A protein and the small-molecule ligand that binds it are described below.
Small molecule (SMILES): CC(=O)N[C@H]1[C@H](O[C@H]2[C@H](O)[C@@H](NC(C)=O)CO[C@@H]2CO)O[C@H](CO)[C@@H](O)[C@@H]1O

Sequence of chain 1.C:
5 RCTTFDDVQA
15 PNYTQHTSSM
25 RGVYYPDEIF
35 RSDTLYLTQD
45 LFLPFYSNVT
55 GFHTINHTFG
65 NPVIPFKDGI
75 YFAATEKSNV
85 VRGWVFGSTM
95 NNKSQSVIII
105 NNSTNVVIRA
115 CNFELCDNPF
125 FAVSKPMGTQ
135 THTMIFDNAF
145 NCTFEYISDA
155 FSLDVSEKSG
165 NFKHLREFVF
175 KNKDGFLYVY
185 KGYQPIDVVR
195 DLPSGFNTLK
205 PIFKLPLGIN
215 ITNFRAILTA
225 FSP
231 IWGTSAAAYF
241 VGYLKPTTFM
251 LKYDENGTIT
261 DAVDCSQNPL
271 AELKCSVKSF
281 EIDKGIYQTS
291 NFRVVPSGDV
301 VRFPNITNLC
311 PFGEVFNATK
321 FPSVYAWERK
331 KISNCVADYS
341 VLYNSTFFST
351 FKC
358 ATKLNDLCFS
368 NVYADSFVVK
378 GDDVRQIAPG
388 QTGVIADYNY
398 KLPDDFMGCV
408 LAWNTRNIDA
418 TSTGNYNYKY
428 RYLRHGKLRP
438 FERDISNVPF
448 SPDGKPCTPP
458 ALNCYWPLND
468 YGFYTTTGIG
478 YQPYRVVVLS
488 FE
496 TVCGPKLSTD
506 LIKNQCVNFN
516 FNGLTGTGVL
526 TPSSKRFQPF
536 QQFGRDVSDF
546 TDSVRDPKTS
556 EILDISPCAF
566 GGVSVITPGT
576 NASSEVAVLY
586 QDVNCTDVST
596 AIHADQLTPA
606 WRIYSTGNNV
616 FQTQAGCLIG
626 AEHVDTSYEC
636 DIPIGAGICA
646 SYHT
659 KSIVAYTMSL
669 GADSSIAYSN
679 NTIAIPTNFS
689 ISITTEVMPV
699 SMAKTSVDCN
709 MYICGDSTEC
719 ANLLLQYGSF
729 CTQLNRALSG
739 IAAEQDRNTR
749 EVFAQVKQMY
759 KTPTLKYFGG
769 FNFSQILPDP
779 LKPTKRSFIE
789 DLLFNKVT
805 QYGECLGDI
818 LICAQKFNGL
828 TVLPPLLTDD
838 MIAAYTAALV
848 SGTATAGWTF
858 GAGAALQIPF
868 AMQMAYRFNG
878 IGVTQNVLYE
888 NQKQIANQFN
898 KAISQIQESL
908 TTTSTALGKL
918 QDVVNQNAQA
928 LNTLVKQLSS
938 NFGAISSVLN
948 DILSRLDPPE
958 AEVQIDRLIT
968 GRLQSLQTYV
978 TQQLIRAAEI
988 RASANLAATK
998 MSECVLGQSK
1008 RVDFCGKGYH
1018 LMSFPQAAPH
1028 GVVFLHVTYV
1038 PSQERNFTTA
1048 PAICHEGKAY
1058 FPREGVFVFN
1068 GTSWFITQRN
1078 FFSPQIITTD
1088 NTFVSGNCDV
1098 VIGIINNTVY

Binding-site contacts:
Ligand atom C3 contacts residue ASN1103 of chain 1.C at 3.8 Å.
Ligand atom C2 contacts residue ASN1103 of chain 1.C at 2.5 Å.
Ligand atom N2 contacts residue ASN1103 of chain 1.C at 2.8 Å (h-bond).
Ligand atom C1 contacts residue ASN1103 of chain 1.C at 1.4 Å.
Ligand atom C5 contacts residue ASN1103 of chain 1.C at 3.7 Å.
Ligand atom O5 contacts residue ASN1103 of chain 1.C at 2.5 Å (h-bond).
Ligand atom O6 contacts residue ASN1103 of chain 1.C at 4.4 Å.
Ligand atom C4 contacts residue ASN1103 of chain 1.C at 4.3 Å.
Ligand atom C7 contacts residue ASN1103 of chain 1.C at 3.9 Å.
Ligand atom O7 contacts residue ASN1103 of chain 1.C at 4.5 Å.